Binding-site contacts:
Ligand atom N2 contacts residue ARG76 of chain 1.A at 4.1 Å.
Ligand atom C8 contacts residue ARG76 of chain 1.A at 3.3 Å.
Ligand atom C4 contacts residue ASN78 of chain 1.A at 4.2 Å.
Ligand atom C7 contacts residue ARG76 of chain 1.A at 4.0 Å.
Ligand atom O5 contacts residue ASN78 of chain 1.A at 2.3 Å (h-bond).
Ligand atom O7 contacts residue SER77 of chain 1.A at 4.2 Å.
Ligand atom C8 contacts residue SER77 of chain 1.A at 4.3 Å.
Ligand atom C2 contacts residue ASN78 of chain 1.A at 2.5 Å.
Ligand atom C3 contacts residue ASN78 of chain 1.A at 3.8 Å.
Ligand atom C5 contacts residue ASN78 of chain 1.A at 3.7 Å.
Ligand atom N2 contacts residue ASN78 of chain 1.A at 2.9 Å (h-bond).
Ligand atom C1 contacts residue ASN78 of chain 1.A at 1.4 Å.
Ligand atom C7 contacts residue ASN78 of chain 1.A at 3.3 Å.
Ligand atom O7 contacts residue ASN78 of chain 1.A at 3.2 Å (h-bond).
Ligand atom C7 contacts residue SER77 of chain 1.A at 4.5 Å.

This small molecule binds to this protein.
Small molecule (SMILES): CC(=O)N[C@@H]1[C@@H](O)[C@H](O)[C@@H](CO)O[C@H]1O

Sequence of chain 1.A:
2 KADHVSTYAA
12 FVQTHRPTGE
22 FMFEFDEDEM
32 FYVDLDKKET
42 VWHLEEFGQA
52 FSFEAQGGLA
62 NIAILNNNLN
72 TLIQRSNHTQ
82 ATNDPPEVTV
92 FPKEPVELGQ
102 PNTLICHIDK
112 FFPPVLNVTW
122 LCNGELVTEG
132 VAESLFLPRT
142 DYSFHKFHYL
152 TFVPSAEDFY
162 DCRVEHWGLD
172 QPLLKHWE